Sequence of chain 1.G:
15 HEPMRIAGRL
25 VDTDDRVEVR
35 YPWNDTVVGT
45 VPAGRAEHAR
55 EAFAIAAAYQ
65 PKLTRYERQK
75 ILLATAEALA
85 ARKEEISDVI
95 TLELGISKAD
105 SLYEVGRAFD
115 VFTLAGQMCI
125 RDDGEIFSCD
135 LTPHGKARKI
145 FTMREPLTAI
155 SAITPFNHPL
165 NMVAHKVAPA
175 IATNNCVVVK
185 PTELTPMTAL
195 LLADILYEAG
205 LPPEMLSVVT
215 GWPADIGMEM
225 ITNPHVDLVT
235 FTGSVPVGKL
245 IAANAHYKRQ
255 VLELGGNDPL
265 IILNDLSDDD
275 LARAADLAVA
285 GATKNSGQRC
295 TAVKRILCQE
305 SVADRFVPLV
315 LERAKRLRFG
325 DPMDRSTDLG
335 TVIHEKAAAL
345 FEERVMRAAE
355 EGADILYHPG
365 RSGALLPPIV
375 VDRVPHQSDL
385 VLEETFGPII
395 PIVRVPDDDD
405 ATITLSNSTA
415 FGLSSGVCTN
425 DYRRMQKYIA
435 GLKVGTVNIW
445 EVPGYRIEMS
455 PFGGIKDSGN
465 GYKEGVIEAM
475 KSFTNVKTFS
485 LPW

The protein below binds the small molecule below.
Small molecule (SMILES): O=CCP(=O)(O)O

Binding-site contacts:
Ligand atom C1 contacts residue HIS162 of chain 1.G at 4.5 Å.
Ligand atom O2 contacts residue THR295 of chain 1.G at 4.4 Å.
Ligand atom P contacts residue CYS294 of chain 1.G at 3.7 Å.
Ligand atom O2P contacts residue ARG111 of chain 1.G at 3.8 Å.
Ligand atom O3P contacts residue PHE456 of chain 1.G at 3.9 Å.
Ligand atom O2P contacts residue CYS294 of chain 1.G at 4.1 Å.
Ligand atom O2P contacts residue ARG293 of chain 1.G at 3.0 Å (salt-bridge).
Ligand atom O2P contacts residue HIS162 of chain 1.G at 2.9 Å (h-bond).
Ligand atom O1P contacts residue ARG293 of chain 1.G at 3.7 Å.
Ligand atom O3P contacts residue CYS294 of chain 1.G at 3.6 Å (h-bond).
Ligand atom O3P contacts residue ARG450 of chain 1.G at 3.9 Å.
Ligand atom O2 contacts residue ASN161 of chain 1.G at 3.1 Å (h-bond).
Ligand atom C2 contacts residue CYS294 of chain 1.G at 1.8 Å (hydrophobic).
Ligand atom P contacts residue ARG293 of chain 1.G at 3.8 Å.
Ligand atom O3P contacts residue THR295 of chain 1.G at 2.8 Å (h-bond).
Ligand atom P contacts residue THR295 of chain 1.G at 4.0 Å.
Ligand atom O2 contacts residue CYS294 of chain 1.G at 2.7 Å (h-bond).
Ligand atom P contacts residue ARG111 of chain 1.G at 4.0 Å.
Ligand atom O1P contacts residue ARG450 of chain 1.G at 3.0 Å (salt-bridge).
Ligand atom P contacts residue HIS162 of chain 1.G at 4.0 Å.
Ligand atom C2 contacts residue MET166 of chain 1.G at 3.6 Å (hydrophobic).
Ligand atom C2 contacts residue ARG293 of chain 1.G at 4.5 Å.
Ligand atom O2 contacts residue HIS162 of chain 1.G at 4.2 Å.
Ligand atom C1 contacts residue ARG450 of chain 1.G at 4.2 Å.
Ligand atom C1 contacts residue CYS294 of chain 1.G at 2.9 Å (hydrophobic).
Ligand atom C1 contacts residue MET166 of chain 1.G at 3.3 Å (hydrophobic).
Ligand atom O1P contacts residue HIS162 of chain 1.G at 4.0 Å.
Ligand atom O1P contacts residue ARG111 of chain 1.G at 2.9 Å (salt-bridge).
Ligand atom C2 contacts residue THR295 of chain 1.G at 4.3 Å.
Ligand atom O2P contacts residue THR295 of chain 1.G at 3.9 Å.
Ligand atom O2 contacts residue ARG293 of chain 1.G at 3.8 Å.
Ligand atom C2 contacts residue ASN161 of chain 1.G at 4.3 Å.
Ligand atom P contacts residue ARG450 of chain 1.G at 3.8 Å.
Ligand atom C2 contacts residue PHE456 of chain 1.G at 4.5 Å (hydrophobic).
Ligand atom O2 contacts residue MET166 of chain 1.G at 3.5 Å.
Ligand atom C1 contacts residue PHE456 of chain 1.G at 4.0 Å (hydrophobic).
Ligand atom O3P contacts residue ARG293 of chain 1.G at 3.1 Å (salt-bridge).